Binding-site contacts:
Ligand atom C11 contacts residue LEU62 of chain 47.F at 3.9 Å (hydrophobic).
Ligand atom O9 contacts residue GLN278 of chain 47.F at 4.1 Å.
Ligand atom O1B contacts residue ASN272 of chain 47.F at 3.4 Å (h-bond).
Ligand atom C11 contacts residue THR276 of chain 47.F at 3.2 Å.
Ligand atom O8 contacts residue THR276 of chain 47.F at 3.9 Å.
Ligand atom C11 contacts residue ASN272 of chain 47.F at 3.6 Å.
Ligand atom C10 contacts residue ASN272 of chain 47.F at 3.9 Å.
Ligand atom O1B contacts residue THR276 of chain 47.F at 2.4 Å (h-bond).
Ligand atom C6 contacts residue LYS68 of chain 47.F at 4.0 Å.
Ligand atom O9 contacts residue LEU67 of chain 47.F at 2.3 Å.
Ligand atom O10 contacts residue LEU62 of chain 47.F at 3.2 Å.
Ligand atom C11 contacts residue PHE75 of chain 46.F at 3.5 Å (hydrophobic).
Ligand atom C9 contacts residue LEU67 of chain 47.F at 3.4 Å (hydrophobic).
Ligand atom C10 contacts residue GLN278 of chain 47.F at 4.1 Å.
Ligand atom O1B contacts residue LYS68 of chain 47.F at 3.0 Å (salt-bridge).
Ligand atom C9 contacts residue GLN278 of chain 47.F at 3.3 Å.
Ligand atom O10 contacts residue PHE75 of chain 46.F at 3.9 Å.
Ligand atom C8 contacts residue GLN278 of chain 47.F at 3.7 Å.
Ligand atom O8 contacts residue ASN272 of chain 47.F at 3.3 Å (h-bond).
Ligand atom O1A contacts residue ASN272 of chain 47.F at 4.1 Å.
Ligand atom C11 contacts residue HIS138 of chain 48.F at 3.1 Å.
Ligand atom C10 contacts residue LEU62 of chain 47.F at 3.6 Å (hydrophobic).
Ligand atom C7 contacts residue GLN278 of chain 47.F at 3.9 Å.
Ligand atom O1A contacts residue THR276 of chain 47.F at 3.3 Å (h-bond).
Ligand atom O8 contacts residue LYS68 of chain 47.F at 3.1 Å.
Ligand atom C11 contacts residue GLN278 of chain 47.F at 3.5 Å.
Ligand atom N5 contacts residue GLN278 of chain 47.F at 3.9 Å.
Ligand atom O1A contacts residue SER274 of chain 47.F at 3.8 Å.
Ligand atom N5 contacts residue ASN272 of chain 47.F at 3.2 Å (h-bond).
Ligand atom O9 contacts residue LYS68 of chain 47.F at 2.5 Å (salt-bridge).
Ligand atom O7 contacts residue LEU62 of chain 47.F at 3.9 Å.
Ligand atom O8 contacts residue GLN278 of chain 47.F at 3.5 Å (h-bond).
Ligand atom C11 contacts residue PHE65 of chain 47.F at 4.0 Å (hydrophobic).
Ligand atom C8 contacts residue LYS68 of chain 47.F at 3.5 Å.
Ligand atom C6 contacts residue ASN272 of chain 47.F at 3.6 Å.
Ligand atom C1 contacts residue ASN272 of chain 47.F at 3.9 Å.
Ligand atom C1 contacts residue THR276 of chain 47.F at 3.1 Å.
Ligand atom C9 contacts residue LYS68 of chain 47.F at 3.6 Å.
Ligand atom C11 contacts residue PHE270 of chain 47.F at 3.9 Å (hydrophobic).
Ligand atom O4 contacts residue ASP74 of chain 46.F at 4.0 Å.

Sequence of chain 46.F:
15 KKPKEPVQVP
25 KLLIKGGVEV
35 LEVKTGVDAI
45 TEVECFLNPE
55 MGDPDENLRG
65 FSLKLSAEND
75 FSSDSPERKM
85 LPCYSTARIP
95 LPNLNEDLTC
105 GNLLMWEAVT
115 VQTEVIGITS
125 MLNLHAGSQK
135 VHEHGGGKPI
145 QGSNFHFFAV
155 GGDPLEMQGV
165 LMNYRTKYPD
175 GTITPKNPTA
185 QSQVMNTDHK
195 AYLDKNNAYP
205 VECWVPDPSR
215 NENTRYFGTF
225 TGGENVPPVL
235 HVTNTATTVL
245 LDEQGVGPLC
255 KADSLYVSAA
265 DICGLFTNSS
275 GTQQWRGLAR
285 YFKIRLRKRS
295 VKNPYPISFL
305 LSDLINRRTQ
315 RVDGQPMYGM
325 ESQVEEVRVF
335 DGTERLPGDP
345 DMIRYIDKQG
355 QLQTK

Sequence of chain 47.F:
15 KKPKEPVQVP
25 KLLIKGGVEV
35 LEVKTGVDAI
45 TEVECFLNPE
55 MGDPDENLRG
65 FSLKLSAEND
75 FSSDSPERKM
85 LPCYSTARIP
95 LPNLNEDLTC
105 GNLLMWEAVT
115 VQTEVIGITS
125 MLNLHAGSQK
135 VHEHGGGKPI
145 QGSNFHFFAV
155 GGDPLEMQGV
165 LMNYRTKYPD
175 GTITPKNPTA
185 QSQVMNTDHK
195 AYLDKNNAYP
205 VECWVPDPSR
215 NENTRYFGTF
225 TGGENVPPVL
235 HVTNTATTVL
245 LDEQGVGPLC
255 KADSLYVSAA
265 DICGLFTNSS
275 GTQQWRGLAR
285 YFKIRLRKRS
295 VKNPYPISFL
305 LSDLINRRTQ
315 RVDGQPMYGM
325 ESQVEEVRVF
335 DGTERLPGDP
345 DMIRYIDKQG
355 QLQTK

The protein below binds the small molecule below.
Small molecule (SMILES): CC(=O)N[C@H]1[C@H]([C@H](O)[C@H](O)CO)O[C@@](O[C@H](CO)[C@@H](O)[C@@H]2O[C@@H](C(=O)O)C[C@H](O)[C@H]2NC(C)=O)(C(=O)O)C[C@@H]1O

Sequence of chain 48.F:
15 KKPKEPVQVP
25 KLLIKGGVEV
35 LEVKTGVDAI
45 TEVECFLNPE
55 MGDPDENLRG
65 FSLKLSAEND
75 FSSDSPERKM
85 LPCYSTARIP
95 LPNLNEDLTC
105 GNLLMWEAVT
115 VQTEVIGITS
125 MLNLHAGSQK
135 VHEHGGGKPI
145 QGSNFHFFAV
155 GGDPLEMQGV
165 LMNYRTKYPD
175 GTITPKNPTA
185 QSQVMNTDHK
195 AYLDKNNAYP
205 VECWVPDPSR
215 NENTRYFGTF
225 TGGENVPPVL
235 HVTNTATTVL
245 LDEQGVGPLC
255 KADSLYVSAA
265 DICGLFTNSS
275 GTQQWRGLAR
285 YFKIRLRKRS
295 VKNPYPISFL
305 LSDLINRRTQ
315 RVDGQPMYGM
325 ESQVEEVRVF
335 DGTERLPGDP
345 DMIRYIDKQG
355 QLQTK